The small molecule below binds the protein below.
Small molecule (SMILES): CC(=O)N[C@@H]1[C@@H](O)[C@H](O)[C@@H](CO)O[C@H]1O

Binding-site contacts:
Ligand atom O6 contacts residue ASN61 of chain 1.J at 4.5 Å.
Ligand atom C4 contacts residue ASN61 of chain 1.J at 4.1 Å.
Ligand atom O5 contacts residue ASN61 of chain 1.J at 2.6 Å (h-bond).
Ligand atom C3 contacts residue THR63 of chain 1.J at 4.0 Å.
Ligand atom O4 contacts residue THR63 of chain 1.J at 3.7 Å.
Ligand atom C1 contacts residue THR63 of chain 1.J at 3.9 Å.
Ligand atom N2 contacts residue ASN61 of chain 1.J at 4.0 Å.
Ligand atom O5 contacts residue THR63 of chain 1.J at 3.8 Å.
Ligand atom C6 contacts residue ASN61 of chain 1.J at 3.2 Å.
Ligand atom C7 contacts residue ASN61 of chain 1.J at 4.2 Å.
Ligand atom C6 contacts residue SER64 of chain 1.J at 3.1 Å.
Ligand atom C4 contacts residue THR63 of chain 1.J at 3.7 Å.
Ligand atom C3 contacts residue ASN61 of chain 1.J at 4.5 Å.
Ligand atom O6 contacts residue SER64 of chain 1.J at 3.9 Å.
Ligand atom C6 contacts residue THR63 of chain 1.J at 3.6 Å.
Ligand atom C1 contacts residue ASN61 of chain 1.J at 2.8 Å.
Ligand atom C5 contacts residue THR63 of chain 1.J at 3.0 Å.
Ligand atom C5 contacts residue ASN61 of chain 1.J at 2.7 Å.
Ligand atom C5 contacts residue SER64 of chain 1.J at 4.2 Å.
Ligand atom C8 contacts residue LEU16 of chain 1.J at 3.2 Å (hydrophobic).
Ligand atom C7 contacts residue LEU16 of chain 1.J at 4.1 Å (hydrophobic).
Ligand atom C2 contacts residue ASN61 of chain 1.J at 3.9 Å.

Sequence of chain 1.J:
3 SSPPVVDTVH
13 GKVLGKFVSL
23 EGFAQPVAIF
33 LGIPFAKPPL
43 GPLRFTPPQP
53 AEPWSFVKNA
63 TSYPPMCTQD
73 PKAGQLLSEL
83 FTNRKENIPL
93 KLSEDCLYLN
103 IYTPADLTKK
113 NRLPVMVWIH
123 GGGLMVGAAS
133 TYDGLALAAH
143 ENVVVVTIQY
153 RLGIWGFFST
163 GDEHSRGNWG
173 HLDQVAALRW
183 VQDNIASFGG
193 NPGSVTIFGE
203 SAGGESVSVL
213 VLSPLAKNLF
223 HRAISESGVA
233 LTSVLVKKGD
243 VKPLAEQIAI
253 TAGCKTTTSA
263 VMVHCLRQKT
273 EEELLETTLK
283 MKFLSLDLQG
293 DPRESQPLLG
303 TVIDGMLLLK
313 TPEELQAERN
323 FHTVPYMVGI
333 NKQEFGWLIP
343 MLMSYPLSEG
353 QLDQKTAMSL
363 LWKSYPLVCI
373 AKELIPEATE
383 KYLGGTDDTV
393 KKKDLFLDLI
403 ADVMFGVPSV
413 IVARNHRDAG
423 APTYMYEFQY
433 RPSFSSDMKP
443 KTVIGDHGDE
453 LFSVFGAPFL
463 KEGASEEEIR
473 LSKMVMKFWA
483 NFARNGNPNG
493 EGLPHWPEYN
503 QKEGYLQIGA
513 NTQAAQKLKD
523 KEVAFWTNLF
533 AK